The protein below binds the small molecule below.
Small molecule (SMILES): CC(=O)N[C@H]1[C@H](O[C@H]2[C@H](O[C@@H]3O[C@@H](C)[C@@H](O)[C@@H](O)[C@@H]3O)[C@@H](NC(C)=O)CO[C@@H]2CO[C@@H]2O[C@@H](C)[C@@H](O)[C@@H](O)[C@@H]2O)O[C@H](CO)[C@@H](O[C@@H]2O[C@H](CO[C@H]3O[C@H](CO)[C@@H](O)[C@H](O)[C@@H]3O)[C@@H](O)[C@H](O[C@H]3O[C@H](CO)[C@@H](O)[C@H](O)[C@@H]3O)[C@@H]2O)[C@@H]1O

Sequence of chain 1.A:
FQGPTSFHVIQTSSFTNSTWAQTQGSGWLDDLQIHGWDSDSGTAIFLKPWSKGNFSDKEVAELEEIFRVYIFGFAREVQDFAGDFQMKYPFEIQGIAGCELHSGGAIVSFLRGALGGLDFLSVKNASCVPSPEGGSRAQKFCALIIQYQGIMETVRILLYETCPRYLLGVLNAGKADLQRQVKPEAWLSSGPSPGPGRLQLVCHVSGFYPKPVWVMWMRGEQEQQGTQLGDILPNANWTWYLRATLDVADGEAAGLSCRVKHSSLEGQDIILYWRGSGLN

Binding-site contacts:
Ligand atom C7 contacts residue ASN56 of chain 1.A at 3.6 Å.
Ligand atom C8 contacts residue ASN56 of chain 1.A at 3.9 Å.
Ligand atom C6 contacts residue ARG167 of chain 1.A at 4.0 Å.
Ligand atom O5 contacts residue GLY171 of chain 1.A at 4.3 Å.
Ligand atom O7 contacts residue ASN56 of chain 1.A at 3.7 Å.
Ligand atom C7 contacts residue ARG167 of chain 1.A at 3.7 Å.
Ligand atom C8 contacts residue LEU170 of chain 1.A at 3.6 Å (hydrophobic).
Ligand atom C1 contacts residue ASN56 of chain 1.A at 1.4 Å.
Ligand atom C8 contacts residue GLU61 of chain 1.A at 3.7 Å.
Ligand atom O7 contacts residue ARG167 of chain 1.A at 3.0 Å (salt-bridge).
Ligand atom C5 contacts residue ASN56 of chain 1.A at 3.6 Å.
Ligand atom C5 contacts residue ARG167 of chain 1.A at 4.0 Å.
Ligand atom C4 contacts residue ASN56 of chain 1.A at 4.2 Å.
Ligand atom C3 contacts residue ARG167 of chain 1.A at 4.1 Å.
Ligand atom O5 contacts residue ARG167 of chain 1.A at 3.4 Å.
Ligand atom C3 contacts residue ASN56 of chain 1.A at 3.8 Å.
Ligand atom C7 contacts residue PHE57 of chain 1.A at 4.0 Å (hydrophobic).
Ligand atom C8 contacts residue PHE57 of chain 1.A at 3.9 Å (hydrophobic).
Ligand atom N2 contacts residue ASN56 of chain 1.A at 2.9 Å (h-bond).
Ligand atom C2 contacts residue ASN56 of chain 1.A at 2.4 Å.
Ligand atom O4 contacts residue ARG167 of chain 1.A at 4.0 Å.
Ligand atom C1 contacts residue ARG167 of chain 1.A at 4.0 Å.
Ligand atom C6 contacts residue LEU170 of chain 1.A at 4.1 Å (hydrophobic).
Ligand atom O7 contacts residue PHE57 of chain 1.A at 3.4 Å.
Ligand atom C5 contacts residue ARG167 of chain 1.A at 4.3 Å.
Ligand atom C6 contacts residue LEU170 of chain 1.A at 3.8 Å (hydrophobic).
Ligand atom C4 contacts residue ARG167 of chain 1.A at 4.3 Å.
Ligand atom C8 contacts residue PRO166 of chain 1.A at 4.2 Å (hydrophobic).
Ligand atom C8 contacts residue ARG167 of chain 1.A at 3.6 Å.
Ligand atom O5 contacts residue ARG167 of chain 1.A at 4.0 Å.
Ligand atom O5 contacts residue ASN56 of chain 1.A at 2.3 Å (h-bond).
Ligand atom C6 contacts residue ASN174 of chain 1.A at 3.6 Å.
Ligand atom C1 contacts residue GLY171 of chain 1.A at 4.5 Å.
Ligand atom C1 contacts residue ARG167 of chain 1.A at 4.3 Å.